Binding-site contacts:
Ligand atom N2 contacts residue GLY16 of chain 1.B at 3.9 Å.
Ligand atom C3 contacts residue ASN58 of chain 1.E at 3.8 Å.
Ligand atom C8 contacts residue LEU9 of chain 1.B at 4.2 Å (hydrophobic).
Ligand atom O7 contacts residue GLU57 of chain 1.E at 3.7 Å.
Ligand atom C4 contacts residue ASN58 of chain 1.E at 4.2 Å.
Ligand atom N2 contacts residue ASN58 of chain 1.E at 2.9 Å (h-bond).
Ligand atom C7 contacts residue SER17 of chain 1.B at 4.2 Å.
Ligand atom O5 contacts residue ASN58 of chain 1.E at 2.4 Å (h-bond).
Ligand atom C8 contacts residue GLU57 of chain 1.E at 3.7 Å.
Ligand atom C5 contacts residue ASN58 of chain 1.E at 3.7 Å.
Ligand atom C8 contacts residue SER17 of chain 1.B at 3.6 Å.
Ligand atom C7 contacts residue ASN58 of chain 1.E at 3.5 Å.
Ligand atom C2 contacts residue GLY16 of chain 1.B at 4.2 Å.
Ligand atom C7 contacts residue GLU57 of chain 1.E at 3.9 Å.
Ligand atom C1 contacts residue ASN58 of chain 1.E at 1.4 Å.
Ligand atom O7 contacts residue ASN58 of chain 1.E at 3.7 Å.
Ligand atom C8 contacts residue GLY13 of chain 1.B at 4.4 Å.
Ligand atom N2 contacts residue SER17 of chain 1.B at 3.9 Å.
Ligand atom C2 contacts residue ASN58 of chain 1.E at 2.4 Å.

The small molecule below binds the protein below.
Small molecule (SMILES): CC(=O)N[C@@H]1[C@@H](O)[C@H](O)[C@@H](CO)O[C@H]1O

Sequence of chain 1.B:
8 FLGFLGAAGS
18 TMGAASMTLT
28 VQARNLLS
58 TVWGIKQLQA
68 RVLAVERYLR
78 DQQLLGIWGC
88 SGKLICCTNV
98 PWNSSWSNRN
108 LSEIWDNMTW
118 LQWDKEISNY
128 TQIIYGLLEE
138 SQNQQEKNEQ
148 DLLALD

Sequence of chain 1.E:
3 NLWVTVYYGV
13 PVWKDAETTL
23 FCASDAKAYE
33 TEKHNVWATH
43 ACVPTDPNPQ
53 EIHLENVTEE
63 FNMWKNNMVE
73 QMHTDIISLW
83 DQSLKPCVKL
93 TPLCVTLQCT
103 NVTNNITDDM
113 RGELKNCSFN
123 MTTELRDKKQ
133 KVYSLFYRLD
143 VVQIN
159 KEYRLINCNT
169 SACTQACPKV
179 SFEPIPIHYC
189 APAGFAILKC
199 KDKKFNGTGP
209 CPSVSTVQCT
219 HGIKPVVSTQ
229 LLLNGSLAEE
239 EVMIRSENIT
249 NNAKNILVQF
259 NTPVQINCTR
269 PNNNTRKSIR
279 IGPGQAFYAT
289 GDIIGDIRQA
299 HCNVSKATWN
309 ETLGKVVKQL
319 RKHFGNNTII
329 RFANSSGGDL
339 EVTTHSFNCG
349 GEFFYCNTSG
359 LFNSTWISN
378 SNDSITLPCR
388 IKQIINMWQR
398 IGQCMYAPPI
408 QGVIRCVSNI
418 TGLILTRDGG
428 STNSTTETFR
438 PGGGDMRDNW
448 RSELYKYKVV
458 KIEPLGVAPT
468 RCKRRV